Sequence of chain 1.B:
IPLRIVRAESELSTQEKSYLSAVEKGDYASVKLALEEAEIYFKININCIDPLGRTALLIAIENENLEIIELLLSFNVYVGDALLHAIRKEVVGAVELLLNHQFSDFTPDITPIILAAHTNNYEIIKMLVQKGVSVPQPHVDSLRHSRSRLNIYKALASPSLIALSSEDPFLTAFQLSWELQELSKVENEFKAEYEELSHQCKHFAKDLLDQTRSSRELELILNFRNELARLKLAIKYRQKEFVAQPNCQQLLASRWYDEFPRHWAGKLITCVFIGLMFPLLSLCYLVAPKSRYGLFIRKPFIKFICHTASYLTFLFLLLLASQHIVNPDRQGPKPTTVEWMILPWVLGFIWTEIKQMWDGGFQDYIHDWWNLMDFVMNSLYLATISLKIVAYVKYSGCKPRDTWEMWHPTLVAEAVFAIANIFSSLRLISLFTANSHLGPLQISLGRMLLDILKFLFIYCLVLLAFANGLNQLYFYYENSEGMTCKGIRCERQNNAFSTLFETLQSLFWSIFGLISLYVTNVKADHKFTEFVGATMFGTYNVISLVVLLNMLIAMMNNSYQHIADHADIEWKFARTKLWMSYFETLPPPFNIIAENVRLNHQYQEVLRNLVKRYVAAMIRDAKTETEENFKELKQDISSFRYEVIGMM

Binding-site contacts:
Ligand atom O14 contacts residue GLN569 of chain 1.A at 4.1 Å.
Ligand atom P contacts residue TRP573 of chain 1.A at 3.6 Å.
Ligand atom C34 contacts residue THR603 of chain 1.B at 4.2 Å.
Ligand atom O22 contacts residue PHE595 of chain 1.B at 3.6 Å.
Ligand atom C34 contacts residue VAL606 of chain 1.B at 4.0 Å (hydrophobic).
Ligand atom C1 contacts residue THR599 of chain 1.B at 3.7 Å.
Ligand atom C35 contacts residue VAL606 of chain 1.B at 4.3 Å (hydrophobic).
Ligand atom C36 contacts residue VAL606 of chain 1.B at 4.0 Å (hydrophobic).
Ligand atom O31 contacts residue PHE572 of chain 1.A at 4.1 Å.
Ligand atom C31 contacts residue PHE572 of chain 1.A at 4.3 Å (hydrophobic).
Ligand atom C5 contacts residue LEU527 of chain 1.A at 3.9 Å (hydrophobic).
Ligand atom C32 contacts residue THR603 of chain 1.B at 3.6 Å.
Ligand atom C1 contacts residue ALA598 of chain 1.B at 3.9 Å (hydrophobic).
Ligand atom O12 contacts residue TRP573 of chain 1.A at 2.6 Å (h-bond).
Ligand atom O31 contacts residue THR599 of chain 1.B at 4.2 Å.
Ligand atom C1 contacts residue PHE572 of chain 1.A at 3.8 Å (hydrophobic).
Ligand atom O12 contacts residue GLN569 of chain 1.A at 2.7 Å (h-bond).
Ligand atom P contacts residue ALA598 of chain 1.B at 4.2 Å.
Ligand atom O11 contacts residue PHE572 of chain 1.A at 3.6 Å.
Ligand atom O11 contacts residue ALA598 of chain 1.B at 4.3 Å.
Ligand atom O22 contacts residue THR599 of chain 1.B at 4.3 Å.
Ligand atom O21 contacts residue PHE572 of chain 1.A at 4.0 Å.
Ligand atom C23 contacts residue LEU568 of chain 1.A at 4.1 Å (hydrophobic).
Ligand atom P contacts residue PHE595 of chain 1.B at 4.2 Å.
Ligand atom C36 contacts residue ILE607 of chain 1.B at 3.8 Å (hydrophobic).
Ligand atom P contacts residue GLN569 of chain 1.A at 3.4 Å.
Ligand atom O14 contacts residue THR599 of chain 1.B at 3.1 Å (h-bond).
Ligand atom O32 contacts residue PHE572 of chain 1.A at 4.1 Å.
Ligand atom C35 contacts residue LEU520 of chain 1.A at 4.0 Å (hydrophobic).
Ligand atom O31 contacts residue THR603 of chain 1.B at 4.3 Å.
Ligand atom C2 contacts residue PHE572 of chain 1.A at 4.2 Å (hydrophobic).
Ligand atom C5 contacts residue PHE572 of chain 1.A at 3.9 Å (hydrophobic).
Ligand atom O11 contacts residue TRP573 of chain 1.A at 3.6 Å (h-bond).
Ligand atom C3 contacts residue PHE572 of chain 1.A at 3.6 Å (hydrophobic).
Ligand atom O12 contacts residue ALA598 of chain 1.B at 3.7 Å.
Ligand atom O13 contacts residue GLN569 of chain 1.A at 3.0 Å (h-bond).
Ligand atom O14 contacts residue PHE595 of chain 1.B at 3.7 Å.
Ligand atom O14 contacts residue ALA598 of chain 1.B at 3.2 Å.
Ligand atom C6 contacts residue LEU527 of chain 1.A at 4.1 Å (hydrophobic).
Ligand atom O13 contacts residue PHE595 of chain 1.B at 3.3 Å.

Sequence of chain 1.A:
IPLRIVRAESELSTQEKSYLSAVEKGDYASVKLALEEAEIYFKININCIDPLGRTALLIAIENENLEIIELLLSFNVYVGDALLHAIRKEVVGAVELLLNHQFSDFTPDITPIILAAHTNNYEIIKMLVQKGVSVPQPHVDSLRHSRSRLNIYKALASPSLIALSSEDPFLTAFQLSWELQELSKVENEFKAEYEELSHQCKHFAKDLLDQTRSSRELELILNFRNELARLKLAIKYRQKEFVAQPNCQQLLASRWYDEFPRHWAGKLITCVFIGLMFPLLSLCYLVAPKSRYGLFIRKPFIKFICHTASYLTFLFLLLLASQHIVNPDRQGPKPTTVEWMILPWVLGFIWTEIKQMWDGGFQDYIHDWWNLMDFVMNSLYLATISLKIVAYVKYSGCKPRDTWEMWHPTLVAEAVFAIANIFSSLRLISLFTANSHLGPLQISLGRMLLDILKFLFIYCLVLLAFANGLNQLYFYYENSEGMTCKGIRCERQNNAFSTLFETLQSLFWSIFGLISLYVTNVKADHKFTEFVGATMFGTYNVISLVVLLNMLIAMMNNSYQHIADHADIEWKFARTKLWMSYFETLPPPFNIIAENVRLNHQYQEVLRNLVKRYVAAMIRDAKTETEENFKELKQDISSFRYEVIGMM

A small-molecule ligand and the protein it binds are described below.
Small molecule (SMILES): CCCCCC(=O)OC[C@H](COP(=O)(O)O)OC(=O)CCCCC